Binding-site contacts:
Ligand atom CAL contacts residue PHE187 of chain 1.B at 3.8 Å (hydrophobic).
Ligand atom FAB contacts residue ILE82 of chain 1.B at 4.2 Å.
Ligand atom CAP contacts residue ALA279 of chain 1.B at 4.0 Å (hydrophobic).
Ligand atom CAA contacts residue LEU344 of chain 1.B at 3.4 Å (hydrophobic).
Ligand atom CAS contacts residue PHE187 of chain 1.B at 3.1 Å (hydrophobic).
Ligand atom CAL contacts residue THR283 of chain 1.B at 2.9 Å.
Ligand atom CAI contacts residue SER275 of chain 1.B at 3.9 Å.
Ligand atom FAD contacts residue ILE82 of chain 1.B at 3.2 Å.
Ligand atom CL contacts residue PHE89 of chain 1.B at 3.4 Å.
Ligand atom FAC contacts residue PHE96 of chain 1.B at 3.6 Å.
Ligand atom OAN contacts residue VAL348 of chain 1.B at 3.8 Å.
Ligand atom CAP contacts residue ILE95 of chain 1.B at 4.1 Å (hydrophobic).
Ligand atom NAM contacts residue ALA279 of chain 1.B at 3.5 Å.
Ligand atom CAR contacts residue VAL348 of chain 1.B at 4.1 Å (hydrophobic).
Ligand atom CAS contacts residue LEU344 of chain 1.B at 4.1 Å (hydrophobic).
Ligand atom CAF contacts residue LEU344 of chain 1.B at 4.2 Å (hydrophobic).
Ligand atom CAO contacts residue PHE96 of chain 1.B at 4.2 Å (hydrophobic).
Ligand atom CAH contacts residue ILE95 of chain 1.B at 3.3 Å (hydrophobic).
Ligand atom CAO contacts residue PHE278 of chain 1.B at 4.0 Å (hydrophobic).
Ligand atom OAN contacts residue LEU344 of chain 1.B at 4.1 Å.
Ligand atom FAC contacts residue ILE82 of chain 1.B at 3.4 Å.
Ligand atom CAF contacts residue PHE187 of chain 1.B at 4.0 Å (hydrophobic).
Ligand atom CAI contacts residue ALA279 of chain 1.B at 3.7 Å (hydrophobic).
Ligand atom CAF contacts residue THR283 of chain 1.B at 4.2 Å.
Ligand atom CAA contacts residue VAL348 of chain 1.B at 3.9 Å (hydrophobic).
Ligand atom NAM contacts residue ILE95 of chain 1.B at 4.2 Å.
Ligand atom CAH contacts residue SER275 of chain 1.B at 4.1 Å.
Ligand atom CAS contacts residue THR283 of chain 1.B at 3.6 Å.
Ligand atom CAI contacts residue ILE95 of chain 1.B at 3.1 Å (hydrophobic).
Ligand atom CAH contacts residue PHE278 of chain 1.B at 4.0 Å (hydrophobic).
Ligand atom CAK contacts residue PHE187 of chain 1.B at 2.3 Å (hydrophobic).
Ligand atom FAB contacts residue VAL458 of chain 1.B at 4.0 Å.
Ligand atom FAD contacts residue VAL458 of chain 1.B at 3.6 Å.
Ligand atom CAK contacts residue PHE278 of chain 1.B at 3.8 Å (hydrophobic).
Ligand atom CAK contacts residue GLU282 of chain 1.B at 4.1 Å.
Ligand atom CAA contacts residue HEM1 of chain 1.J at 3.3 Å.
Ligand atom CAL contacts residue GLU282 of chain 1.B at 3.6 Å.
Ligand atom CAL contacts residue PHE278 of chain 1.B at 4.1 Å (hydrophobic).
Ligand atom FAD contacts residue VAL348 of chain 1.B at 3.7 Å.
Ligand atom CAT contacts residue ILE82 of chain 1.B at 3.8 Å (hydrophobic).

Sequence of chain 1.B:
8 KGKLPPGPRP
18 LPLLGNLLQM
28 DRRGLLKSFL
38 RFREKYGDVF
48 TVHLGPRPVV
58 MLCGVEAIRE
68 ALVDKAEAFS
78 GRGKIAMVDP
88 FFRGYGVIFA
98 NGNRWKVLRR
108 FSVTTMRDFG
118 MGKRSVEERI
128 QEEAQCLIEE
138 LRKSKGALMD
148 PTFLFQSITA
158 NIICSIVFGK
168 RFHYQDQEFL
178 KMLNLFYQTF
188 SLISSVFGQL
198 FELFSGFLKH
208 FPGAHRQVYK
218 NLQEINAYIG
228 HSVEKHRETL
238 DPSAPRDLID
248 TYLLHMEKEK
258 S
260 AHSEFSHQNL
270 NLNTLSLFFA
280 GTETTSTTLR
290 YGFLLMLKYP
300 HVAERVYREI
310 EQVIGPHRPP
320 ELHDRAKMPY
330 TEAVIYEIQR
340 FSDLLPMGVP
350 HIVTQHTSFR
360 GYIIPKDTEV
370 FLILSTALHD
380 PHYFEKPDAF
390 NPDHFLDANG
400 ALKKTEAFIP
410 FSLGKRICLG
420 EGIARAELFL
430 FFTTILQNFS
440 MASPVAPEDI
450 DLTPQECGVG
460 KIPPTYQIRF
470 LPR

A protein and the small-molecule ligand that binds it are described below.
Small molecule (SMILES): C[C@@H]1Nc2ccc(Cl)cc2[C@@](C#CC2CC2)(C(F)(F)F)O1